Sequence of chain 4.A:
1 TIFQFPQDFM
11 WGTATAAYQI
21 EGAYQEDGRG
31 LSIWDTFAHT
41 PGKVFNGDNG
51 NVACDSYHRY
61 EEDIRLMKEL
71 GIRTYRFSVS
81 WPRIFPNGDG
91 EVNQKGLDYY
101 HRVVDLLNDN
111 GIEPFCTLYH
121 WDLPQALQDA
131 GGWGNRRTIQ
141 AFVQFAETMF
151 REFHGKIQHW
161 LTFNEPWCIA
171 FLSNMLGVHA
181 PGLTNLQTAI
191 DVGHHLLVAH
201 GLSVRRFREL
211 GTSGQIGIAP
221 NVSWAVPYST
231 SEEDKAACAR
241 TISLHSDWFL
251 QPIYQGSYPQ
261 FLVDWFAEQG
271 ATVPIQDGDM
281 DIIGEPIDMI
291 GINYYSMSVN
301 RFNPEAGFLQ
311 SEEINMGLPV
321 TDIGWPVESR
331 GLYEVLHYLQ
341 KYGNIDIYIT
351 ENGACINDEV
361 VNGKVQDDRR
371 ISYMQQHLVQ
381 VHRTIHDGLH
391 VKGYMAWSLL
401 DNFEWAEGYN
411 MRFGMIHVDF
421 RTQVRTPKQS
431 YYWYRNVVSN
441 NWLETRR

A protein and the small-molecule ligand that binds it are described below.
Small molecule (SMILES): O=[N+]([O-])c1ccc(O[C@@H]2O[C@H](CO)[C@@H](O)[C@H](O)[C@H]2F)c([N+](=O)[O-])c1

Binding-site contacts:
Ligand atom O3 contacts residue ARG136 of chain 4.A at 2.9 Å (salt-bridge).
Ligand atom C3 contacts residue ARG136 of chain 4.A at 4.0 Å.
Ligand atom C15 contacts residue GLN140 of chain 4.A at 3.4 Å.
Ligand atom C11 contacts residue GLN140 of chain 4.A at 3.5 Å.
Ligand atom O11 contacts residue GLN140 of chain 4.A at 4.1 Å.
Ligand atom O11 contacts residue LEU202 of chain 4.A at 3.6 Å.
Ligand atom O3 contacts residue LEU202 of chain 4.A at 4.3 Å.
Ligand atom O5 contacts residue GLN140 of chain 4.A at 3.4 Å.
Ligand atom O6 contacts residue GLN140 of chain 4.A at 2.7 Å (h-bond).
Ligand atom C6 contacts residue ARG136 of chain 4.A at 3.3 Å.
Ligand atom C6 contacts residue ARG137 of chain 4.A at 4.0 Å.
Ligand atom C4 contacts residue ARG136 of chain 4.A at 4.0 Å.
Ligand atom F contacts residue LEU202 of chain 4.A at 3.3 Å.
Ligand atom O21 contacts residue GLN140 of chain 4.A at 4.2 Å.
Ligand atom O4 contacts residue ARG136 of chain 4.A at 2.9 Å (salt-bridge).
Ligand atom O11 contacts residue VAL143 of chain 4.A at 3.6 Å.
Ligand atom C6 contacts residue GLN140 of chain 4.A at 3.9 Å.
Ligand atom N2 contacts residue GLN140 of chain 4.A at 3.8 Å.
Ligand atom C14 contacts residue GLN140 of chain 4.A at 3.6 Å.
Ligand atom C5 contacts residue GLN140 of chain 4.A at 4.2 Å.
Ligand atom O3 contacts residue VAL198 of chain 4.A at 4.1 Å.
Ligand atom C5 contacts residue ARG136 of chain 4.A at 4.3 Å.
Ligand atom C1 contacts residue GLN140 of chain 4.A at 4.4 Å.
Ligand atom O1 contacts residue GLN140 of chain 4.A at 4.0 Å.
Ligand atom C2 contacts residue LEU202 of chain 4.A at 3.6 Å (hydrophobic).
Ligand atom C16 contacts residue GLN140 of chain 4.A at 3.4 Å.
Ligand atom O6 contacts residue ARG136 of chain 4.A at 4.2 Å.
Ligand atom N1 contacts residue GLN140 of chain 4.A at 4.3 Å.
Ligand atom O1 contacts residue LEU202 of chain 4.A at 4.2 Å.
Ligand atom N1 contacts residue VAL143 of chain 4.A at 4.2 Å.
Ligand atom C12 contacts residue GLN140 of chain 4.A at 3.6 Å.
Ligand atom C13 contacts residue GLN140 of chain 4.A at 3.8 Å.
Ligand atom O12 contacts residue VAL143 of chain 4.A at 3.7 Å.
Ligand atom C2 contacts residue ILE139 of chain 4.A at 4.5 Å (hydrophobic).
Ligand atom O6 contacts residue ARG137 of chain 4.A at 3.9 Å.
Ligand atom O22 contacts residue GLN140 of chain 4.A at 4.2 Å.